Sequence of chain 6.F:
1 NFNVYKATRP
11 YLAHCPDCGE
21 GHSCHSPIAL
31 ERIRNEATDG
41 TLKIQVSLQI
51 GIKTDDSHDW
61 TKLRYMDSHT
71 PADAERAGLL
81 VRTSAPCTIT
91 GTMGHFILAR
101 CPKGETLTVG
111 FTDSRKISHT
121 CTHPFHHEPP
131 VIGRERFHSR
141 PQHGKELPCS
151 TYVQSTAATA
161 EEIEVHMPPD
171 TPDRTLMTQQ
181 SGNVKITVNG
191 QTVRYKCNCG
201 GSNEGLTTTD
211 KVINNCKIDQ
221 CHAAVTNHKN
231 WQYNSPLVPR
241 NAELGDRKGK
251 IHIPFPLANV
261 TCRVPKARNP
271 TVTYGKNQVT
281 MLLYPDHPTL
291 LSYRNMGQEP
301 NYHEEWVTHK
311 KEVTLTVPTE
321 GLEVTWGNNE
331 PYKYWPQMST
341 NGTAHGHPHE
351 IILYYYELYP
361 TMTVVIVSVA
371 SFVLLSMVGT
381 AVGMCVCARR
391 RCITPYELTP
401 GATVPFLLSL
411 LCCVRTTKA

Sequence of chain 6.E:
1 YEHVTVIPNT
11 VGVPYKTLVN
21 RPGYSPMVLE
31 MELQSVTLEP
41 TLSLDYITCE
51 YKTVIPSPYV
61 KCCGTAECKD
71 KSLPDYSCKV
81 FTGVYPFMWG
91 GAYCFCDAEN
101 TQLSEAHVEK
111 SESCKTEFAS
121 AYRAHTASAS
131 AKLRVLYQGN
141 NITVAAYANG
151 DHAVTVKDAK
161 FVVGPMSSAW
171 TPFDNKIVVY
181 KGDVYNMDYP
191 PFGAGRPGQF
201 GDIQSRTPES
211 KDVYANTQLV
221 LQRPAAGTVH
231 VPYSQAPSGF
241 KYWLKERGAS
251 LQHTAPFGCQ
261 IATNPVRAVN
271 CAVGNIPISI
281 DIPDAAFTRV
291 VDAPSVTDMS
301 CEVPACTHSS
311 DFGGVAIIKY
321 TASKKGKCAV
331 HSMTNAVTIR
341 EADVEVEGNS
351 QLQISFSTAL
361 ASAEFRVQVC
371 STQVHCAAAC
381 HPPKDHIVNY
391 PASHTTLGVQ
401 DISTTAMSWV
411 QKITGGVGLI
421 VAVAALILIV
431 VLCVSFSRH

The protein below binds the small molecule below.
Small molecule (SMILES): CC(=O)N[C@@H]1[C@@H](O)[C@H](O)[C@@H](CO)O[C@H]1O

Binding-site contacts:
Ligand atom N2 contacts residue ASN259 of chain 6.F at 2.9 Å (h-bond).
Ligand atom O6 contacts residue THR116 of chain 6.E at 3.5 Å.
Ligand atom C8 contacts residue LYS181 of chain 6.E at 4.1 Å.
Ligand atom O5 contacts residue ASN259 of chain 6.F at 2.4 Å (h-bond).
Ligand atom C3 contacts residue ASN259 of chain 6.F at 3.8 Å.
Ligand atom C8 contacts residue ASN259 of chain 6.F at 4.4 Å.
Ligand atom C7 contacts residue ASN259 of chain 6.F at 3.1 Å.
Ligand atom C2 contacts residue ASN259 of chain 6.F at 2.4 Å.
Ligand atom C4 contacts residue ASN259 of chain 6.F at 4.2 Å.
Ligand atom O7 contacts residue LYS181 of chain 6.E at 3.9 Å.
Ligand atom C5 contacts residue ASN259 of chain 6.F at 3.7 Å.
Ligand atom C1 contacts residue ASN259 of chain 6.F at 1.4 Å.
Ligand atom O7 contacts residue ASN259 of chain 6.F at 2.9 Å (h-bond).
Ligand atom O6 contacts residue LYS115 of chain 6.E at 4.4 Å.
Ligand atom O5 contacts residue THR116 of chain 6.E at 4.0 Å.